Binding-site contacts:
Ligand atom O contacts residue ASN70 of chain 1.A at 2.9 Å (h-bond).
Ligand atom CA contacts residue SER77 of chain 1.A at 3.5 Å.
Ligand atom OXT contacts residue TYR84 of chain 1.A at 3.3 Å (h-bond).
Ligand atom N contacts residue TYR171 of chain 1.A at 2.7 Å (h-bond).
Ligand atom C contacts residue TYR7 of chain 1.A at 3.0 Å (hydrophobic).
Ligand atom N contacts residue TYR7 of chain 1.A at 2.9 Å (h-bond).
Ligand atom O contacts residue THR73 of chain 1.A at 2.7 Å (h-bond).
Ligand atom O contacts residue TRP147 of chain 1.A at 2.9 Å (h-bond).
Ligand atom O contacts residue TYR159 of chain 1.A at 2.6 Å (h-bond).
Ligand atom NZ contacts residue ASP156 of chain 1.A at 2.8 Å (salt-bridge).
Ligand atom N contacts residue ASN70 of chain 1.A at 2.7 Å (h-bond).
Ligand atom NZ contacts residue SER97 of chain 1.A at 2.7 Å (h-bond).
Ligand atom CA contacts residue TYR7 of chain 1.A at 3.2 Å (hydrophobic).
Ligand atom O contacts residue TYR84 of chain 1.A at 2.7 Å (h-bond).
Ligand atom CB contacts residue TYR99 of chain 1.A at 3.5 Å (hydrophobic).
Ligand atom C contacts residue TYR84 of chain 1.A at 3.4 Å (hydrophobic).
Ligand atom OD2 contacts residue GLN155 of chain 1.A at 3.0 Å (h-bond).
Ligand atom CA contacts residue TYR171 of chain 1.A at 3.4 Å (hydrophobic).
Ligand atom CD1 contacts residue SER77 of chain 1.A at 3.4 Å.
Ligand atom O contacts residue THR143 of chain 1.A at 2.7 Å (h-bond).
Ligand atom CG contacts residue VAL152 of chain 1.A at 3.4 Å (hydrophobic).
Ligand atom CB contacts residue ASN70 of chain 1.A at 3.5 Å.
Ligand atom CE contacts residue SER97 of chain 1.A at 3.3 Å.
Ligand atom NZ contacts residue ASP9 of chain 1.A at 2.7 Å (salt-bridge).
Ligand atom NE2 contacts residue ARG62 of chain 1.A at 3.0 Å (salt-bridge).
Ligand atom CD contacts residue ASN70 of chain 1.A at 3.5 Å.
Ligand atom CD contacts residue GLU76 of chain 1.A at 3.4 Å.
Ligand atom N contacts residue TYR7 of chain 1.A at 3.2 Å (h-bond).
Ligand atom NZ contacts residue ASP74 of chain 1.A at 2.9 Å (salt-bridge).
Ligand atom OE1 contacts residue ASN80 of chain 1.A at 3.0 Å (h-bond).
Ligand atom OG contacts residue ILE66 of chain 1.A at 3.3 Å.
Ligand atom N contacts residue SER77 of chain 1.A at 3.0 Å (h-bond).
Ligand atom OG contacts residue ASN63 of chain 1.A at 2.9 Å (h-bond).
Ligand atom OD2 contacts residue VAL152 of chain 1.A at 3.5 Å.
Ligand atom O contacts residue TYR7 of chain 1.A at 3.4 Å.
Ligand atom N contacts residue TYR99 of chain 1.A at 3.0 Å (h-bond).
Ligand atom O contacts residue ILE66 of chain 1.A at 3.5 Å.
Ligand atom OE2 contacts residue GLU76 of chain 1.A at 3.3 Å.
Ligand atom N contacts residue ASN63 of chain 1.A at 3.0 Å (h-bond).
Ligand atom OXT contacts residue ASN80 of chain 1.A at 3.0 Å (h-bond).

Sequence of chain 1.A:
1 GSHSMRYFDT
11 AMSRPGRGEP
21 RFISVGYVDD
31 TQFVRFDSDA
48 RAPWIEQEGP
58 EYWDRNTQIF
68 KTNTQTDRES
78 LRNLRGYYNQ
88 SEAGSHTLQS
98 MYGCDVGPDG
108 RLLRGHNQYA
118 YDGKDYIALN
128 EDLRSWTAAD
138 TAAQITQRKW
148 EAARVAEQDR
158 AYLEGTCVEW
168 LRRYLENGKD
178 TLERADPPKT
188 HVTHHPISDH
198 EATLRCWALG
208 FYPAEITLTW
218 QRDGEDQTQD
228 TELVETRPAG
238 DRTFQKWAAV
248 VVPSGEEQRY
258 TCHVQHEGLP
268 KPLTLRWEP

The small molecule below binds the protein below.
Small molecule (SMILES): CC(C)C[C@H](NC(=O)[C@H](CCC(=O)O)NC(=O)[C@H](CC(=O)O)NC(=O)[C@H](CS)NC(=O)[C@H](CCCCN)NC(=O)[C@H](CCCCN)NC(=O)[C@H](CCCCN)NC(=O)[C@H](CO)NC(=O)[C@@H](N)Cc1cnc[nH]1)C(=O)O